Binding-site contacts:
Ligand atom CD2 contacts residue MET246 of chain 1.B at 3.7 Å (hydrophobic).
Ligand atom CA contacts residue GLU245 of chain 1.B at 3.5 Å.
Ligand atom C contacts residue GLU245 of chain 1.B at 3.8 Å.
Ligand atom CB contacts residue GLU245 of chain 1.B at 3.6 Å.
Ligand atom CA contacts residue LEU242 of chain 1.B at 4.1 Å (hydrophobic).
Ligand atom O contacts residue LYS65 of chain 1.B at 3.0 Å (salt-bridge).
Ligand atom CA contacts residue GLU245 of chain 1.B at 3.7 Å.
Ligand atom CB contacts residue ILE61 of chain 1.B at 3.8 Å (hydrophobic).
Ligand atom N contacts residue GLU245 of chain 1.B at 2.9 Å (salt-bridge).
Ligand atom N contacts residue LYS65 of chain 1.B at 4.0 Å.
Ligand atom CG1 contacts residue GLU245 of chain 1.B at 3.4 Å.
Ligand atom NE2 contacts residue LEU75 of chain 1.B at 3.2 Å.
Ligand atom CE1 contacts residue LEU75 of chain 1.B at 4.0 Å (hydrophobic).
Ligand atom CA contacts residue GLU245 of chain 1.B at 3.6 Å.
Ligand atom CD1 contacts residue LEU242 of chain 1.B at 3.8 Å (hydrophobic).
Ligand atom CD1 contacts residue GLN78 of chain 1.B at 3.7 Å.
Ligand atom C contacts residue LYS65 of chain 1.B at 3.5 Å.
Ligand atom N contacts residue LEU242 of chain 1.B at 3.9 Å.
Ligand atom C contacts residue GLU245 of chain 1.B at 3.5 Å.
Ligand atom CD2 contacts residue GLU83 of chain 1.B at 3.6 Å.
Ligand atom O contacts residue LYS65 of chain 1.B at 2.3 Å (salt-bridge).
Ligand atom CD2 contacts residue VAL79 of chain 1.B at 3.7 Å (hydrophobic).
Ligand atom CD1 contacts residue ILE61 of chain 1.B at 3.6 Å (hydrophobic).
Ligand atom CD2 contacts residue LEU75 of chain 1.B at 3.9 Å (hydrophobic).
Ligand atom CD2 contacts residue GLN78 of chain 1.B at 3.9 Å.
Ligand atom N contacts residue GLU245 of chain 1.B at 4.1 Å.
Ligand atom CD1 contacts residue ASP241 of chain 1.B at 3.5 Å.
Ligand atom CD1 contacts residue LEU82 of chain 1.B at 4.0 Å (hydrophobic).
Ligand atom CG contacts residue VAL79 of chain 1.B at 4.1 Å (hydrophobic).
Ligand atom N contacts residue GLU245 of chain 1.B at 2.8 Å (salt-bridge).
Ligand atom CD1 contacts residue VAL79 of chain 1.B at 3.6 Å (hydrophobic).
Ligand atom CB contacts residue GLU245 of chain 1.B at 3.3 Å.
Ligand atom CD2 contacts residue ILE61 of chain 1.B at 3.6 Å (hydrophobic).
Ligand atom CD2 contacts residue LYS65 of chain 1.B at 3.6 Å.
Ligand atom CD1 contacts residue LEU242 of chain 1.B at 3.7 Å (hydrophobic).
Ligand atom O contacts residue ILE61 of chain 1.B at 3.9 Å.
Ligand atom CA contacts residue VAL79 of chain 1.B at 4.1 Å (hydrophobic).
Ligand atom CB contacts residue GLU245 of chain 1.B at 3.2 Å.
Ligand atom CA contacts residue LYS65 of chain 1.B at 3.6 Å.
Ligand atom C contacts residue LYS65 of chain 1.B at 3.2 Å.

The small molecule below binds the protein below.
Small molecule (SMILES): CC[C@H](C)[C@H](NC(=O)[C@H](C)N)C(=O)N[C@@H](CC(C)C)C(=O)N[C@@H](Cc1cnc[nH]1)C(=O)N[C@@H](C)C(=O)N[C@@H](CC(C)C)C(=O)N[C@@H](CC(C)C)C(=O)N[C@@H](CCC(N)=O)C(=O)N[C@H](C=O)CC(=O)O

Sequence of chain 1.B:
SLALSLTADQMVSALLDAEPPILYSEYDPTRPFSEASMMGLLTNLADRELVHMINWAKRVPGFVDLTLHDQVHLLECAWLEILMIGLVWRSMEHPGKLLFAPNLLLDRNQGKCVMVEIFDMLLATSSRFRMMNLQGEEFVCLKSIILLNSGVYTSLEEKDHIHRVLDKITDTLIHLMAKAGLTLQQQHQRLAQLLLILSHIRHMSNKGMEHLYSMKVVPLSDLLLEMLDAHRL